Binding-site contacts:
Ligand atom C7 contacts residue ASN160 of chain 1.A at 3.1 Å.
Ligand atom C3 contacts residue THR162 of chain 1.A at 4.3 Å.
Ligand atom C8 contacts residue ASN160 of chain 1.A at 3.8 Å.
Ligand atom C4 contacts residue ASN160 of chain 1.A at 4.0 Å.
Ligand atom N2 contacts residue THR162 of chain 1.A at 4.0 Å.
Ligand atom O7 contacts residue ASN160 of chain 1.A at 3.4 Å (h-bond).
Ligand atom C5 contacts residue THR162 of chain 1.A at 3.7 Å.
Ligand atom N2 contacts residue ASN160 of chain 1.A at 2.8 Å (h-bond).
Ligand atom O6 contacts residue ASN163 of chain 1.A at 3.0 Å (h-bond).
Ligand atom O5 contacts residue ASN163 of chain 1.A at 3.1 Å.
Ligand atom C1 contacts residue ASN160 of chain 1.A at 1.4 Å.
Ligand atom O5 contacts residue ASN160 of chain 1.A at 2.4 Å (h-bond).
Ligand atom C6 contacts residue THR162 of chain 1.A at 3.9 Å.
Ligand atom C5 contacts residue ASN160 of chain 1.A at 3.6 Å.
Ligand atom C2 contacts residue ASN160 of chain 1.A at 2.2 Å.
Ligand atom C2 contacts residue THR162 of chain 1.A at 3.9 Å.
Ligand atom C3 contacts residue ASN160 of chain 1.A at 3.6 Å.
Ligand atom O5 contacts residue THR162 of chain 1.A at 3.4 Å (h-bond).
Ligand atom C6 contacts residue ASN163 of chain 1.A at 3.9 Å.
Ligand atom C5 contacts residue ASN163 of chain 1.A at 4.2 Å.
Ligand atom C1 contacts residue ASN163 of chain 1.A at 3.9 Å.
Ligand atom C1 contacts residue THR162 of chain 1.A at 2.9 Å.

A small-molecule ligand and the protein it binds are described below.
Small molecule (SMILES): CC(=O)N[C@@H]1[C@@H](O)[C@H](O)[C@@H](CO)O[C@H]1O

Sequence of chain 1.A:
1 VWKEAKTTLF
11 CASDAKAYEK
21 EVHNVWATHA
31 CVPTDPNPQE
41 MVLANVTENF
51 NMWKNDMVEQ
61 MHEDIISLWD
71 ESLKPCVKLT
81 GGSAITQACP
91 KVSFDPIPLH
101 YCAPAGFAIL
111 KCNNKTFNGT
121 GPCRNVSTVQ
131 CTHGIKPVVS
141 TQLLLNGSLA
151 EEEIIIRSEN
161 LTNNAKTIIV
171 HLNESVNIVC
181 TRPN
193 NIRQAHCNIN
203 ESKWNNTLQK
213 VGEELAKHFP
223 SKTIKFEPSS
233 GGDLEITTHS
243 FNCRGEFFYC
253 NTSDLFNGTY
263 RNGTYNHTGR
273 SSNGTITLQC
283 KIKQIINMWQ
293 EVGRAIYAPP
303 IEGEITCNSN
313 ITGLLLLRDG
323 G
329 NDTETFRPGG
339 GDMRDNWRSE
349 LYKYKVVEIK